Binding-site contacts:
Ligand atom O3 contacts residue ALA673 of chain 1.A at 3.3 Å (h-bond).
Ligand atom C6 contacts residue GLY135 of chain 1.A at 3.7 Å.
Ligand atom O6 contacts residue HIS377 of chain 1.A at 2.8 Å (h-bond).
Ligand atom O4 contacts residue SER674 of chain 1.A at 3.6 Å.
Ligand atom C3 contacts residue GLY675 of chain 1.A at 3.8 Å.
Ligand atom O4 contacts residue ASN484 of chain 1.A at 3.5 Å (h-bond).
Ligand atom C11 contacts residue GLU88 of chain 1.A at 3.3 Å.
Ligand atom C6 contacts residue HIS377 of chain 1.A at 3.6 Å.
Ligand atom C12 contacts residue ASN282 of chain 1.A at 3.8 Å.
Ligand atom C2 contacts residue HIS377 of chain 1.A at 3.4 Å.
Ligand atom C3 contacts residue GLU672 of chain 1.A at 3.3 Å.
Ligand atom C7 contacts residue LEU136 of chain 1.A at 3.7 Å (hydrophobic).
Ligand atom C10 contacts residue GLU88 of chain 1.A at 3.6 Å.
Ligand atom F3 contacts residue TYR280 of chain 1.A at 3.1 Å.
Ligand atom O5 contacts residue HIS377 of chain 1.A at 3.7 Å.
Ligand atom F2 contacts residue ASN282 of chain 1.A at 3.6 Å.
Ligand atom C14 contacts residue HIS341 of chain 1.A at 3.8 Å.
Ligand atom F1 contacts residue TYR280 of chain 1.A at 3.2 Å.
Ligand atom C5 contacts residue GLY135 of chain 1.A at 3.7 Å.
Ligand atom C11 contacts residue ASN133 of chain 1.A at 3.4 Å.
Ligand atom S1 contacts residue LEU136 of chain 1.A at 3.3 Å (h-bond).
Ligand atom O6 contacts residue ASN484 of chain 1.A at 2.9 Å (h-bond).
Ligand atom O5 contacts residue LEU136 of chain 1.A at 3.5 Å (h-bond).
Ligand atom C15 contacts residue ASN282 of chain 1.A at 3.7 Å.
Ligand atom C13 contacts residue ASN282 of chain 1.A at 3.8 Å.
Ligand atom C15 contacts residue TYR280 of chain 1.A at 3.7 Å (hydrophobic).
Ligand atom C5 contacts residue LEU136 of chain 1.A at 3.7 Å (hydrophobic).
Ligand atom F2 contacts residue ARG292 of chain 1.A at 3.6 Å.
Ligand atom O4 contacts residue GLY675 of chain 1.A at 2.8 Å (h-bond).
Ligand atom O2 contacts residue GLU672 of chain 1.A at 3.2 Å (salt-bridge).
Ligand atom O3 contacts residue GLU672 of chain 1.A at 2.7 Å (salt-bridge).
Ligand atom N1 contacts residue HIS377 of chain 1.A at 3.4 Å (h-bond).
Ligand atom C4 contacts residue GLY675 of chain 1.A at 3.7 Å.
Ligand atom F3 contacts residue ARG292 of chain 1.A at 3.1 Å.
Ligand atom O3 contacts residue GLY675 of chain 1.A at 3.1 Å (h-bond).
Ligand atom F1 contacts residue ASP283 of chain 1.A at 3.7 Å.
Ligand atom F1 contacts residue ASN282 of chain 1.A at 2.9 Å.
Ligand atom O2 contacts residue TYR573 of chain 1.A at 3.3 Å (h-bond).
Ligand atom O3 contacts residue SER674 of chain 1.A at 3.0 Å (h-bond).
Ligand atom C6 contacts residue ASN484 of chain 1.A at 3.4 Å.

This small molecule binds to this protein.
Small molecule (SMILES): OC[C@H]1O[C@@H](NC(=S)N/N=C/c2ccc(C(F)(F)F)cc2)[C@H](O)[C@@H](O)[C@@H]1O

Sequence of chain 1.A:
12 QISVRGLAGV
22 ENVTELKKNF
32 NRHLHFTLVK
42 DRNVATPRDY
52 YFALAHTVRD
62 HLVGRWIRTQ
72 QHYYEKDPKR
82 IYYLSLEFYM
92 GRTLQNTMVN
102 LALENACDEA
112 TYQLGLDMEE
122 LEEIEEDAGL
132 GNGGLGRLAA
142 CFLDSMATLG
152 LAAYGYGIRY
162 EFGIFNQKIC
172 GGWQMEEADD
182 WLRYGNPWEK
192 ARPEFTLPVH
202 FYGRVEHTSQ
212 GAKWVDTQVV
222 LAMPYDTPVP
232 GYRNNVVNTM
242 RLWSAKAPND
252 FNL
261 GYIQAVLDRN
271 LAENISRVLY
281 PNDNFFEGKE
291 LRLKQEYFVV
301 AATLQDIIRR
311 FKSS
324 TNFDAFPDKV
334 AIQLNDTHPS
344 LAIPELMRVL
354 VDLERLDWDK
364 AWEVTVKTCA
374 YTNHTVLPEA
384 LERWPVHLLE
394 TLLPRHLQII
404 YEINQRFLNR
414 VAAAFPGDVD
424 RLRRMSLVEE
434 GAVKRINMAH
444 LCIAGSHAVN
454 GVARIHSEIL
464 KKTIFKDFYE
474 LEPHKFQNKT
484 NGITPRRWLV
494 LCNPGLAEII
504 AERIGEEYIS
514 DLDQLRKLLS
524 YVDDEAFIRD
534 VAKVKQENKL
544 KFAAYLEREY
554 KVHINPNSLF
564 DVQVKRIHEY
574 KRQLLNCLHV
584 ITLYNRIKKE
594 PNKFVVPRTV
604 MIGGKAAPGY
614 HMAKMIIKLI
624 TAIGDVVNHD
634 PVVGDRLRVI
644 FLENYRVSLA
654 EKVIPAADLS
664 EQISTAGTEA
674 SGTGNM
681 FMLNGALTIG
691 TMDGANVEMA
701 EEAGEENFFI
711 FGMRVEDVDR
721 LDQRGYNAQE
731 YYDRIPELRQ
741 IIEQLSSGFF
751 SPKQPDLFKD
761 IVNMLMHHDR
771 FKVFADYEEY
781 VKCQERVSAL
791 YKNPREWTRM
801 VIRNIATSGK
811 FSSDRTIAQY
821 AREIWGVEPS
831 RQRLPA